The small molecule below binds the protein below.
Small molecule (SMILES): CC(=O)N[C@@H]1[C@@H](O)[C@H](O)[C@@H](CO)O[C@H]1O

Sequence of chain 1.B:
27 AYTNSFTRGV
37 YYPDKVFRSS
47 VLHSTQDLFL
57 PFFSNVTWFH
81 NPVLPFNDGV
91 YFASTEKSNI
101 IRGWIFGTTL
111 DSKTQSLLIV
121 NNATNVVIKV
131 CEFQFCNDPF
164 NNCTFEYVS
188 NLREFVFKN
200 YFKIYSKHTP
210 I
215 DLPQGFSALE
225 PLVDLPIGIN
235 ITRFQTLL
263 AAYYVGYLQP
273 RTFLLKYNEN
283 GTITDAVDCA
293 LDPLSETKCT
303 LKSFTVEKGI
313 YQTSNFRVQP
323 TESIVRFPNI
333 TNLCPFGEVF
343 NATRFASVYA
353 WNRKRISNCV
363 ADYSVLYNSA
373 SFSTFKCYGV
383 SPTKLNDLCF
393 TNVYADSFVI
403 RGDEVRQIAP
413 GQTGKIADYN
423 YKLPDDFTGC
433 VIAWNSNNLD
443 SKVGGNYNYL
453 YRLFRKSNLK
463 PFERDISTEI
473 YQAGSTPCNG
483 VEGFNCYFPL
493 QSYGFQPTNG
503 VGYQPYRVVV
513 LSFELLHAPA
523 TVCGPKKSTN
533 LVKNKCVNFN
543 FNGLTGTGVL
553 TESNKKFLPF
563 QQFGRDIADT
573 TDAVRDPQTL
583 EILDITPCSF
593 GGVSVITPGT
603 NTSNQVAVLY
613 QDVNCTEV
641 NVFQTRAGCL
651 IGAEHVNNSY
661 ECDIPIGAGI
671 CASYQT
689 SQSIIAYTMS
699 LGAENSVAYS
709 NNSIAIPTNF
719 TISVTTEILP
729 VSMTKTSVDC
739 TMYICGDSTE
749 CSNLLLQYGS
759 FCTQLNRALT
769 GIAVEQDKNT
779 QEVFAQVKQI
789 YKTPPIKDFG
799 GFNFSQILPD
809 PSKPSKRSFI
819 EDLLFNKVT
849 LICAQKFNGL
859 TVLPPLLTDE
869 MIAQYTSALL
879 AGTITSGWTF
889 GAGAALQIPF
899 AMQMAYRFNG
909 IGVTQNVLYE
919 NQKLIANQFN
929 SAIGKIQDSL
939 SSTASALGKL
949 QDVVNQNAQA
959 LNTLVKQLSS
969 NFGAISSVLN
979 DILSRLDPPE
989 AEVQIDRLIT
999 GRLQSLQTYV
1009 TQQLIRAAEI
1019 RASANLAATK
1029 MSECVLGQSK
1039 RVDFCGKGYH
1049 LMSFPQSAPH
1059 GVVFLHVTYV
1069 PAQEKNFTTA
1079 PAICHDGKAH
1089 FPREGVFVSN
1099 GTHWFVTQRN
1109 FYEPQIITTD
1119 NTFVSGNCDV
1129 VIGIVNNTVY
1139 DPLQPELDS

Binding-site contacts:
Ligand atom O7 contacts residue ASN717 of chain 1.B at 3.7 Å.
Ligand atom O7 contacts residue GLN1071 of chain 1.B at 3.2 Å (h-bond).
Ligand atom C4 contacts residue ASN717 of chain 1.B at 4.2 Å.
Ligand atom N2 contacts residue ASN717 of chain 1.B at 2.8 Å (h-bond).
Ligand atom C2 contacts residue GLN1071 of chain 1.B at 4.1 Å.
Ligand atom C5 contacts residue LEU922 of chain 1.B at 4.4 Å (hydrophobic).
Ligand atom C2 contacts residue ASN717 of chain 1.B at 2.4 Å.
Ligand atom O6 contacts residue GLN926 of chain 1.B at 4.2 Å.
Ligand atom C3 contacts residue ASN717 of chain 1.B at 3.8 Å.
Ligand atom C1 contacts residue GLN1071 of chain 1.B at 4.0 Å.
Ligand atom O6 contacts residue LEU922 of chain 1.B at 4.5 Å.
Ligand atom O5 contacts residue ASN717 of chain 1.B at 2.4 Å (h-bond).
Ligand atom C5 contacts residue ASN717 of chain 1.B at 3.7 Å.
Ligand atom O5 contacts residue GLN1071 of chain 1.B at 4.0 Å.
Ligand atom C8 contacts residue ASN717 of chain 1.B at 3.6 Å.
Ligand atom C7 contacts residue GLN1071 of chain 1.B at 4.1 Å.
Ligand atom C1 contacts residue ASN717 of chain 1.B at 1.4 Å.
Ligand atom C7 contacts residue ASN717 of chain 1.B at 3.3 Å.